Sequence of chain 1.B:
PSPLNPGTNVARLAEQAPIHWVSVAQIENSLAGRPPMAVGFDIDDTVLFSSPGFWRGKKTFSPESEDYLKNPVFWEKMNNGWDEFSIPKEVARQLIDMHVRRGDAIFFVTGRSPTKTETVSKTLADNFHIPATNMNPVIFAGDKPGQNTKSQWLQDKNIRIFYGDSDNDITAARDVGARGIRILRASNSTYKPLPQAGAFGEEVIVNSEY

Binding-site contacts:
Ligand atom N7 contacts residue THR192 of chain 1.B at 3.8 Å.
Ligand atom O3' contacts residue THR192 of chain 1.B at 2.8 Å (h-bond).
Ligand atom O4' contacts residue GLU68 of chain 1.B at 2.8 Å (salt-bridge).
Ligand atom C5 contacts residue PHE56 of chain 1.B at 4.0 Å (hydrophobic).
Ligand atom O2' contacts residue THR192 of chain 1.B at 2.7 Å (h-bond).
Ligand atom O4' contacts residue TYR70 of chain 1.B at 3.8 Å.
Ligand atom C3' contacts residue THR192 of chain 1.B at 3.7 Å.
Ligand atom C2 contacts residue LEU71 of chain 1.B at 4.0 Å (hydrophobic).
Ligand atom N9 contacts residue THR192 of chain 1.B at 4.0 Å.
Ligand atom C8 contacts residue TYR193 of chain 1.B at 3.7 Å (hydrophobic).
Ligand atom N9 contacts residue TYR70 of chain 1.B at 3.3 Å (h-bond).
Ligand atom N3 contacts residue LEU71 of chain 1.B at 3.6 Å.
Ligand atom O3' contacts residue LYS194 of chain 1.B at 3.1 Å (salt-bridge).
Ligand atom N9 contacts residue TYR193 of chain 1.B at 4.0 Å.
Ligand atom C6 contacts residue TYR193 of chain 1.B at 3.7 Å (hydrophobic).
Ligand atom C2' contacts residue TYR193 of chain 1.B at 3.6 Å (hydrophobic).
Ligand atom N7 contacts residue PHE56 of chain 1.B at 3.8 Å.
Ligand atom C8 contacts residue TYR70 of chain 1.B at 3.2 Å (hydrophobic).
Ligand atom C4' contacts residue GLU68 of chain 1.B at 3.4 Å.
Ligand atom C1' contacts residue TYR70 of chain 1.B at 3.9 Å (hydrophobic).
Ligand atom N7 contacts residue TYR70 of chain 1.B at 3.5 Å (h-bond).
Ligand atom O3' contacts residue TYR193 of chain 1.B at 4.1 Å.
Ligand atom N6 contacts residue PHE56 of chain 1.B at 3.4 Å.
Ligand atom N7 contacts residue TYR193 of chain 1.B at 3.7 Å.
Ligand atom C3' contacts residue LYS194 of chain 1.B at 3.6 Å.
Ligand atom O2' contacts residue LYS194 of chain 1.B at 2.9 Å (salt-bridge).
Ligand atom C8 contacts residue THR192 of chain 1.B at 3.4 Å.
Ligand atom O2' contacts residue TYR193 of chain 1.B at 2.5 Å.
Ligand atom C4 contacts residue TYR193 of chain 1.B at 3.6 Å (hydrophobic).
Ligand atom C5 contacts residue TYR70 of chain 1.B at 3.9 Å (hydrophobic).
Ligand atom C2 contacts residue TYR193 of chain 1.B at 3.5 Å (hydrophobic).
Ligand atom C4 contacts residue TYR70 of chain 1.B at 3.8 Å (hydrophobic).
Ligand atom N3 contacts residue TYR193 of chain 1.B at 3.5 Å.
Ligand atom C2' contacts residue THR192 of chain 1.B at 3.7 Å.
Ligand atom C6 contacts residue PHE56 of chain 1.B at 3.8 Å (hydrophobic).
Ligand atom C1' contacts residue GLU68 of chain 1.B at 3.5 Å.
Ligand atom N1 contacts residue TYR193 of chain 1.B at 3.6 Å.
Ligand atom C5' contacts residue GLU68 of chain 1.B at 3.1 Å.
Ligand atom C5 contacts residue TYR193 of chain 1.B at 3.6 Å (hydrophobic).
Ligand atom C2' contacts residue LYS194 of chain 1.B at 3.8 Å.

A small-molecule ligand and the protein it binds are described below.
Small molecule (SMILES): Nc1ncnc2c1ncn2[C@@H]1O[C@H](CO)[C@@H](O)[C@H]1O